Sequence of chain 1.C:
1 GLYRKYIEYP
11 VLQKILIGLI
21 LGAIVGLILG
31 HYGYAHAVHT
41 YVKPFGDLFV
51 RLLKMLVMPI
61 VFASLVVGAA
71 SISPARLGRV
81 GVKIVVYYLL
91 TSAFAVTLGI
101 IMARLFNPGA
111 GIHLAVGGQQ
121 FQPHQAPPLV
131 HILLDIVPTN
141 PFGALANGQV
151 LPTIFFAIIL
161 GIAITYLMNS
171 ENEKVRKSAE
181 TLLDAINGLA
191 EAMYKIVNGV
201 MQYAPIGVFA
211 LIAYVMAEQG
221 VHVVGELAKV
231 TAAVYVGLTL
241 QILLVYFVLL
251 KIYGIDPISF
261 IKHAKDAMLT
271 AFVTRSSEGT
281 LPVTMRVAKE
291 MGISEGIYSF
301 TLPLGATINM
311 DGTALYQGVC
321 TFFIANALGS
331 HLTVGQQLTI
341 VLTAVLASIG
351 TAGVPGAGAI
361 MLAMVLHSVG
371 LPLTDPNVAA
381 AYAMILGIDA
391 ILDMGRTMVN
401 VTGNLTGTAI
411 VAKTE

Binding-site contacts:
Ligand atom CG contacts residue ARG396 of chain 1.C at 3.3 Å.
Ligand atom O contacts residue MET310 of chain 1.C at 4.0 Å.
Ligand atom OXT contacts residue THR397 of chain 1.C at 3.9 Å.
Ligand atom N contacts residue PRO355 of chain 1.C at 3.8 Å.
Ligand atom CB contacts residue THR313 of chain 1.C at 3.7 Å.
Ligand atom C contacts residue THR397 of chain 1.C at 3.5 Å.
Ligand atom C contacts residue GLY353 of chain 1.C at 3.9 Å.
Ligand atom OD2 contacts residue VAL354 of chain 1.C at 3.5 Å (h-bond).
Ligand atom OD1 contacts residue ASP393 of chain 1.C at 3.8 Å.
Ligand atom OXT contacts residue VAL354 of chain 1.C at 3.4 Å (h-bond).
Ligand atom CA contacts residue ARG275 of chain 1.C at 4.0 Å.
Ligand atom CG contacts residue THR313 of chain 1.C at 3.7 Å.
Ligand atom CB contacts residue ALA352 of chain 1.C at 3.6 Å (hydrophobic).
Ligand atom OD2 contacts residue ASP393 of chain 1.C at 3.5 Å (salt-bridge).
Ligand atom OD1 contacts residue GLY358 of chain 1.C at 3.6 Å (h-bond).
Ligand atom CG contacts residue GLY358 of chain 1.C at 3.4 Å.
Ligand atom O contacts residue THR397 of chain 1.C at 3.6 Å.
Ligand atom OXT contacts residue SER277 of chain 1.C at 2.8 Å (h-bond).
Ligand atom CB contacts residue VAL354 of chain 1.C at 3.8 Å (hydrophobic).
Ligand atom OD2 contacts residue GLY358 of chain 1.C at 2.7 Å (h-bond).
Ligand atom CA contacts residue VAL354 of chain 1.C at 3.9 Å (hydrophobic).
Ligand atom OXT contacts residue GLY353 of chain 1.C at 3.0 Å.
Ligand atom OD2 contacts residue ARG396 of chain 1.C at 2.9 Å (salt-bridge).
Ligand atom OXT contacts residue SER276 of chain 1.C at 3.4 Å.
Ligand atom OD1 contacts residue ARG396 of chain 1.C at 2.6 Å (salt-bridge).
Ligand atom N contacts residue ASP393 of chain 1.C at 3.0 Å (salt-bridge).
Ligand atom OD2 contacts residue GLY356 of chain 1.C at 3.7 Å.
Ligand atom OD1 contacts residue THR313 of chain 1.C at 2.8 Å (h-bond).
Ligand atom C contacts residue SER277 of chain 1.C at 3.5 Å.
Ligand atom O contacts residue SER277 of chain 1.C at 2.6 Å (h-bond).
Ligand atom CA contacts residue THR397 of chain 1.C at 3.1 Å.
Ligand atom CG contacts residue ASP393 of chain 1.C at 3.5 Å.
Ligand atom CG contacts residue THR351 of chain 1.C at 4.0 Å.
Ligand atom N contacts residue ARG275 of chain 1.C at 2.8 Å (salt-bridge).
Ligand atom OXT contacts residue ARG275 of chain 1.C at 3.6 Å (salt-bridge).
Ligand atom OD2 contacts residue ALA357 of chain 1.C at 3.1 Å (h-bond).
Ligand atom O contacts residue ASN400 of chain 1.C at 3.3 Å (h-bond).
Ligand atom N contacts residue VAL354 of chain 1.C at 2.9 Å (h-bond).
Ligand atom N contacts residue THR397 of chain 1.C at 3.2 Å (h-bond).
Ligand atom CA contacts residue ASP393 of chain 1.C at 3.4 Å.

A small-molecule ligand and the protein it binds are described below.
Small molecule (SMILES): N[C@@H](CC(=O)O)C(=O)O